Sequence of chain 1.A:
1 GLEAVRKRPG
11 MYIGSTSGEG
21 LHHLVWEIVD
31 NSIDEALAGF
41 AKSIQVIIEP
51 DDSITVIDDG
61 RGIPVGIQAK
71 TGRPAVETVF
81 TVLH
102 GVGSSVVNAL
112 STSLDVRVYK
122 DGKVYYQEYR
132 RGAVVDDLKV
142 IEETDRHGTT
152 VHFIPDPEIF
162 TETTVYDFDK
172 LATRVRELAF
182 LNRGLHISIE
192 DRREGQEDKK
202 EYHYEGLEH

Binding-site contacts:
Ligand atom N29 contacts residue ARG61 of chain 1.A at 3.6 Å (salt-bridge).
Ligand atom C21 contacts residue GLY62 of chain 1.A at 3.3 Å.
Ligand atom C7 contacts residue VAL152 of chain 1.A at 3.7 Å (hydrophobic).
Ligand atom C7 contacts residue THR150 of chain 1.A at 3.7 Å.
Ligand atom C4 contacts residue ASN31 of chain 1.A at 3.5 Å.
Ligand atom S19 contacts residue GLU35 of chain 1.A at 3.2 Å.
Ligand atom N12 contacts residue THR150 of chain 1.A at 3.6 Å (h-bond).
Ligand atom C20 contacts residue GLU35 of chain 1.A at 3.5 Å.
Ligand atom C21 contacts residue PRO64 of chain 1.A at 3.8 Å (hydrophobic).
Ligand atom C5 contacts residue ASP58 of chain 1.A at 3.6 Å.
Ligand atom C25 contacts residue ARG61 of chain 1.A at 3.7 Å.
Ligand atom C23 contacts residue ARG61 of chain 1.A at 3.5 Å.
Ligand atom O30 contacts residue ARG61 of chain 1.A at 3.6 Å.
Ligand atom CL8 contacts residue ASN31 of chain 1.A at 3.3 Å.
Ligand atom O30 contacts residue LYS121 of chain 1.A at 3.0 Å (salt-bridge).
Ligand atom C2 contacts residue THR150 of chain 1.A at 3.7 Å.
Ligand atom C15 contacts residue ASN31 of chain 1.A at 3.3 Å.
Ligand atom S19 contacts residue GLY62 of chain 1.A at 3.7 Å.
Ligand atom C2 contacts residue ASP58 of chain 1.A at 3.6 Å.
Ligand atom N1 contacts residue THR150 of chain 1.A at 3.5 Å.
Ligand atom C7 contacts residue ASP58 of chain 1.A at 3.4 Å.
Ligand atom C28 contacts residue ARG61 of chain 1.A at 3.7 Å.
Ligand atom C14 contacts residue ASN31 of chain 1.A at 3.4 Å.
Ligand atom C3 contacts residue ILE63 of chain 1.A at 3.4 Å (hydrophobic).
Ligand atom N29 contacts residue PRO64 of chain 1.A at 3.7 Å.
Ligand atom C22 contacts residue ARG61 of chain 1.A at 3.4 Å.
Ligand atom N1 contacts residue ASP58 of chain 1.A at 2.7 Å (salt-bridge).
Ligand atom N18 contacts residue GLY102 of chain 1.A at 3.5 Å (h-bond).
Ligand atom C22 contacts residue PRO64 of chain 1.A at 3.7 Å (hydrophobic).
Ligand atom N24 contacts residue ARG61 of chain 1.A at 3.5 Å (salt-bridge).
Ligand atom N1 contacts residue SER32 of chain 1.A at 3.8 Å.
Ligand atom C9 contacts residue ILE63 of chain 1.A at 3.3 Å (hydrophobic).
Ligand atom C7 contacts residue SER32 of chain 1.A at 3.4 Å.
Ligand atom N10 contacts residue ILE63 of chain 1.A at 3.6 Å.
Ligand atom C25 contacts residue GLU35 of chain 1.A at 3.5 Å.
Ligand atom CL8 contacts residue SER105 of chain 1.A at 3.2 Å.
Ligand atom C6 contacts residue ILE28 of chain 1.A at 3.8 Å (hydrophobic).
Ligand atom C21 contacts residue ARG61 of chain 1.A at 3.4 Å.
Ligand atom C6 contacts residue SER32 of chain 1.A at 3.4 Å.
Ligand atom N18 contacts residue ASN31 of chain 1.A at 2.9 Å (h-bond).

A protein and the small-molecule ligand that binds it are described below.
Small molecule (SMILES): CCc1[nH]c2nc(Sc3cnc4c(c3)N(O)C=CC4)nc(N3CC[C@@H](N)C3)c2c1Cl